Sequence of chain 1.A:
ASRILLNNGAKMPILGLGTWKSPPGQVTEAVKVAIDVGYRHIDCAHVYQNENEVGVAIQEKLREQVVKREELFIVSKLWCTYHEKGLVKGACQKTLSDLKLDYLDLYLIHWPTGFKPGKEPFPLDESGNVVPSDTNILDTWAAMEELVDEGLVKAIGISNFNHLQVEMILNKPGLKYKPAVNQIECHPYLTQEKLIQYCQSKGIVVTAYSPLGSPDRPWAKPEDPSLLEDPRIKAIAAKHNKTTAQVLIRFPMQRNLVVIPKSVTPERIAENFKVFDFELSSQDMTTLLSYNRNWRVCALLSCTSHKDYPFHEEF

A protein and the small-molecule ligand that binds it are described below.
Small molecule (SMILES): O=C(O)Cc1nn(Cc2nc3cc(C(F)(F)F)ccc3s2)c(=O)c2ccccc12

Binding-site contacts:
Ligand atom N3 contacts residue TRP112 of chain 1.A at 3.5 Å.
Ligand atom C17 contacts residue NAP1 of chain 1.B at 3.6 Å.
Ligand atom C17 contacts residue TRP21 of chain 1.A at 3.6 Å (hydrophobic).
Ligand atom C1 contacts residue TRP220 of chain 1.A at 3.7 Å (hydrophobic).
Ligand atom O1 contacts residue TRP220 of chain 1.A at 3.5 Å.
Ligand atom O3 contacts residue TYR49 of chain 1.A at 2.6 Å (h-bond).
Ligand atom C4 contacts residue TRP21 of chain 1.A at 3.6 Å (hydrophobic).
Ligand atom O2 contacts residue HIS111 of chain 1.A at 3.0 Å (h-bond).
Ligand atom F3 contacts residue PRO311 of chain 1.A at 3.3 Å.
Ligand atom C8 contacts residue TRP21 of chain 1.A at 3.0 Å (hydrophobic).
Ligand atom F3 contacts residue TYR310 of chain 1.A at 3.3 Å.
Ligand atom F1 contacts residue THR114 of chain 1.A at 3.4 Å.
Ligand atom C3 contacts residue TRP21 of chain 1.A at 3.6 Å (hydrophobic).
Ligand atom C9 contacts residue TRP220 of chain 1.A at 3.3 Å (hydrophobic).
Ligand atom S1 contacts residue TRP112 of chain 1.A at 3.7 Å.
Ligand atom O2 contacts residue TRP112 of chain 1.A at 3.1 Å (h-bond).
Ligand atom N1 contacts residue TRP220 of chain 1.A at 3.4 Å.
Ligand atom O1 contacts residue LEU301 of chain 1.A at 3.7 Å.
Ligand atom F1 contacts residue PRO311 of chain 1.A at 3.3 Å.
Ligand atom C5 contacts residue PHE123 of chain 1.A at 3.4 Å (hydrophobic).
Ligand atom C10 contacts residue TRP112 of chain 1.A at 3.7 Å (hydrophobic).
Ligand atom F1 contacts residue TRP112 of chain 1.A at 3.2 Å.
Ligand atom C14 contacts residue TRP112 of chain 1.A at 3.4 Å (hydrophobic).
Ligand atom N3 contacts residue LEU301 of chain 1.A at 3.2 Å (h-bond).
Ligand atom F2 contacts residue TYR310 of chain 1.A at 3.6 Å.
Ligand atom C16 contacts residue TRP112 of chain 1.A at 3.4 Å (hydrophobic).
Ligand atom F2 contacts residue CYS304 of chain 1.A at 3.2 Å.
Ligand atom C7 contacts residue TRP21 of chain 1.A at 3.3 Å (hydrophobic).
Ligand atom C18 contacts residue HIS111 of chain 1.A at 3.3 Å.
Ligand atom C18 contacts residue NAP1 of chain 1.B at 3.4 Å.
Ligand atom O3 contacts residue HIS111 of chain 1.A at 2.7 Å (h-bond).
Ligand atom N2 contacts residue CYS299 of chain 1.A at 3.5 Å (h-bond).
Ligand atom C11 contacts residue TRP112 of chain 1.A at 3.3 Å (hydrophobic).
Ligand atom C12 contacts residue TRP112 of chain 1.A at 3.5 Å (hydrophobic).
Ligand atom O3 contacts residue NAP1 of chain 1.B at 3.0 Å.
Ligand atom O2 contacts residue NAP1 of chain 1.B at 3.6 Å.
Ligand atom C14 contacts residue THR114 of chain 1.A at 3.5 Å.
Ligand atom F2 contacts residue THR114 of chain 1.A at 3.3 Å.
Ligand atom C13 contacts residue TRP112 of chain 1.A at 3.4 Å (hydrophobic).
Ligand atom C15 contacts residue TRP112 of chain 1.A at 3.3 Å (hydrophobic).